Sequence of chain 1.A:
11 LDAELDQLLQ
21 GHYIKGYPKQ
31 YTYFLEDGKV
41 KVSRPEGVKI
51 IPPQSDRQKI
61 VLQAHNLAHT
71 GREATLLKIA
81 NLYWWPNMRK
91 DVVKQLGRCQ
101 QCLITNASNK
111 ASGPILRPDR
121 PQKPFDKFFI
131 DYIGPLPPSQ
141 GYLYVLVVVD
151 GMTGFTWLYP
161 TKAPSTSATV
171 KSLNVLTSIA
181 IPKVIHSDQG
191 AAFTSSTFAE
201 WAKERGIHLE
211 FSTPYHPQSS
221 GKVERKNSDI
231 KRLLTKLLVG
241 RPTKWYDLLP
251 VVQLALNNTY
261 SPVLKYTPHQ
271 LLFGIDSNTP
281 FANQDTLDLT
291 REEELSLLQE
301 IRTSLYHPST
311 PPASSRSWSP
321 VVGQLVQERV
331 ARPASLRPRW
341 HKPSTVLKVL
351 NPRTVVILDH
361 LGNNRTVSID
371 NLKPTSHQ

A small-molecule ligand and the protein it binds are described below.
Small molecule (SMILES): CN(C)S(=O)(=O)c1cc(O)c(O)c2c1CN(Cc1ccc(F)c(Cl)c1)C2=O

Binding-site contacts:
Ligand atom OAF contacts residue ASP131 of chain 1.A at 3.8 Å.
Ligand atom CAX contacts residue GLU224 of chain 1.A at 3.8 Å.
Ligand atom CAK contacts residue PRO217 of chain 1.A at 3.9 Å (hydrophobic).
Ligand atom CAP contacts residue PRO217 of chain 1.A at 4.1 Å (hydrophobic).
Ligand atom OAC contacts residue GLU224 of chain 1.A at 2.9 Å (salt-bridge).
Ligand atom NAZ contacts residue PRO217 of chain 1.A at 4.1 Å.
Ligand atom OAG contacts residue MG1 of chain 1.J at 2.3 Å.
Ligand atom CAQ contacts residue ASP188 of chain 1.A at 3.4 Å.
Ligand atom FAH contacts residue GLN218 of chain 1.A at 3.5 Å.
Ligand atom CAS contacts residue GLU224 of chain 1.A at 3.6 Å.
Ligand atom CAR contacts residue PRO217 of chain 1.A at 3.7 Å (hydrophobic).
Ligand atom CAS contacts residue MG1 of chain 1.K at 3.0 Å.
Ligand atom CAT contacts residue PRO217 of chain 1.A at 3.8 Å (hydrophobic).
Ligand atom OAG contacts residue ASP188 of chain 1.A at 3.6 Å (salt-bridge).
Ligand atom OAF contacts residue MG1 of chain 1.J at 1.8 Å.
Ligand atom CAX contacts residue MG1 of chain 1.K at 3.3 Å.
Ligand atom CAL contacts residue SO41 of chain 1.L at 4.0 Å.
Ligand atom OAC contacts residue MG1 of chain 1.K at 2.1 Å.
Ligand atom OAG contacts residue TYR132 of chain 1.A at 4.1 Å.
Ligand atom OAG contacts residue ASP131 of chain 1.A at 2.8 Å (salt-bridge).
Ligand atom CAJ contacts residue PRO217 of chain 1.A at 3.9 Å (hydrophobic).
Ligand atom CAL contacts residue MG1 of chain 1.J at 4.0 Å.
Ligand atom SBA contacts residue SO41 of chain 1.L at 4.1 Å.
Ligand atom CL contacts residue GLU224 of chain 1.A at 3.6 Å.
Ligand atom CAS contacts residue ASP131 of chain 1.A at 4.2 Å.
Ligand atom OAE contacts residue TYR215 of chain 1.A at 3.5 Å.
Ligand atom CAM contacts residue PRO217 of chain 1.A at 3.4 Å (hydrophobic).
Ligand atom CL contacts residue PRO217 of chain 1.A at 3.7 Å.
Ligand atom CAS contacts residue MG1 of chain 1.J at 2.9 Å.
Ligand atom CAS contacts residue ASP188 of chain 1.A at 3.8 Å.
Ligand atom OAE contacts residue SO41 of chain 1.L at 2.9 Å (h-bond).
Ligand atom CL contacts residue GLN218 of chain 1.A at 3.8 Å.
Ligand atom CAU contacts residue PRO217 of chain 1.A at 3.5 Å (hydrophobic).
Ligand atom OAG contacts residue GLU224 of chain 1.A at 2.9 Å (salt-bridge).
Ligand atom CAQ contacts residue MG1 of chain 1.J at 2.7 Å.
Ligand atom CAO contacts residue PRO217 of chain 1.A at 3.9 Å (hydrophobic).
Ligand atom OAG contacts residue MG1 of chain 1.K at 1.9 Å.
Ligand atom OAF contacts residue ASP188 of chain 1.A at 2.7 Å (salt-bridge).
Ligand atom CAP contacts residue MG1 of chain 1.K at 3.0 Å.
Ligand atom CAP contacts residue GLU224 of chain 1.A at 3.6 Å.